Sequence of chain 1.C:
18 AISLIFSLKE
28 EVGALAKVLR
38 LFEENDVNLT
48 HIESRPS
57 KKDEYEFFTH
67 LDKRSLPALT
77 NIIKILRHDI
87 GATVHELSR

The protein below binds the small molecule below.
Small molecule (SMILES): N[C@@H](Cc1ccccc1)C(=O)O

Binding-site contacts:
Ligand atom CD1 contacts residue PHE63 of chain 1.A at 3.7 Å (hydrophobic).
Ligand atom CD2 contacts residue LEU46 of chain 1.C at 3.3 Å (hydrophobic).
Ligand atom CZ contacts residue HIS48 of chain 1.C at 3.7 Å.
Ligand atom CA contacts residue GLU27 of chain 1.A at 3.2 Å.
Ligand atom O contacts residue LEU32 of chain 1.A at 3.1 Å (h-bond).
Ligand atom CE2 contacts residue SER51 of chain 1.A at 3.8 Å.
Ligand atom CA contacts residue LEU46 of chain 1.C at 3.8 Å (hydrophobic).
Ligand atom CZ contacts residue PHE63 of chain 1.A at 3.9 Å (hydrophobic).
Ligand atom CD2 contacts residue PHE63 of chain 1.A at 3.8 Å (hydrophobic).
Ligand atom C contacts residue ALA31 of chain 1.A at 4.0 Å (hydrophobic).
Ligand atom C contacts residue GLU28 of chain 1.A at 3.4 Å.
Ligand atom CE1 contacts residue LEU46 of chain 1.C at 3.4 Å (hydrophobic).
Ligand atom CG contacts residue PHE63 of chain 1.A at 3.6 Å (hydrophobic).
Ligand atom CE2 contacts residue TYR61 of chain 1.A at 3.8 Å (hydrophobic).
Ligand atom CE2 contacts residue THR47 of chain 1.C at 3.5 Å.
Ligand atom CD2 contacts residue TYR61 of chain 1.A at 3.5 Å (hydrophobic).
Ligand atom O contacts residue GLY30 of chain 1.A at 3.7 Å.
Ligand atom N contacts residue LEU46 of chain 1.C at 2.6 Å (h-bond).
Ligand atom CD1 contacts residue LEU32 of chain 1.A at 3.8 Å (hydrophobic).
Ligand atom N contacts residue GLU28 of chain 1.A at 3.8 Å.
Ligand atom O contacts residue GLU28 of chain 1.A at 3.7 Å.
Ligand atom CA contacts residue GLU28 of chain 1.A at 3.2 Å.
Ligand atom CB contacts residue GLU27 of chain 1.A at 3.6 Å.
Ligand atom OXT contacts residue LEU46 of chain 1.C at 3.0 Å (h-bond).
Ligand atom CZ contacts residue ILE49 of chain 1.C at 3.8 Å (hydrophobic).
Ligand atom CE1 contacts residue ILE49 of chain 1.C at 4.0 Å (hydrophobic).
Ligand atom CG contacts residue LEU46 of chain 1.C at 3.7 Å (hydrophobic).
Ligand atom N contacts residue GLU27 of chain 1.A at 2.6 Å (salt-bridge).
Ligand atom CE2 contacts residue LEU46 of chain 1.C at 3.7 Å (hydrophobic).
Ligand atom C contacts residue ASN45 of chain 1.C at 3.8 Å.
Ligand atom CE1 contacts residue PHE63 of chain 1.A at 3.7 Å (hydrophobic).
Ligand atom CE2 contacts residue HIS48 of chain 1.C at 3.6 Å.
Ligand atom CZ contacts residue LEU46 of chain 1.C at 3.6 Å (hydrophobic).
Ligand atom CA contacts residue ASN45 of chain 1.C at 3.6 Å.
Ligand atom CD1 contacts residue LEU46 of chain 1.C at 3.7 Å (hydrophobic).
Ligand atom OXT contacts residue ASN45 of chain 1.C at 3.5 Å (h-bond).
Ligand atom O contacts residue ALA31 of chain 1.A at 3.2 Å (h-bond).
Ligand atom CE1 contacts residue LEU32 of chain 1.A at 3.9 Å (hydrophobic).
Ligand atom CZ contacts residue SER51 of chain 1.A at 3.6 Å.
Ligand atom N contacts residue ASN45 of chain 1.C at 2.9 Å (h-bond).

Sequence of chain 1.A:
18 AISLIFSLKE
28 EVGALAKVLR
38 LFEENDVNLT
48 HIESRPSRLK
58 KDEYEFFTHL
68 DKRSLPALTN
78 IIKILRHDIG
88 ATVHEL